Binding-site contacts:
Ligand atom O3G contacts residue GLY37 of chain 1.B at 2.5 Å (h-bond).
Ligand atom O1G contacts residue ARG134 of chain 1.B at 3.3 Å (salt-bridge).
Ligand atom O2B contacts residue ILE35 of chain 1.B at 3.2 Å (h-bond).
Ligand atom C2 contacts residue MET81 of chain 1.C at 3.4 Å (hydrophobic).
Ligand atom O1A contacts residue CA1 of chain 1.J at 2.6 Å.
Ligand atom O2A contacts residue CA1 of chain 1.J at 3.5 Å.
Ligand atom O2B contacts residue CA1 of chain 1.J at 2.3 Å.
Ligand atom O2G contacts residue MG1 of chain 1.I at 2.7 Å.
Ligand atom N3 contacts residue PHE32 of chain 1.C at 3.6 Å.
Ligand atom O1B contacts residue THR39 of chain 1.B at 3.2 Å (h-bond).
Ligand atom N6 contacts residue ALA157 of chain 1.C at 2.8 Å (h-bond).
Ligand atom PA contacts residue CA1 of chain 1.J at 3.5 Å.
Ligand atom O3G contacts residue VAL36 of chain 1.B at 3.5 Å.
Ligand atom O2' contacts residue VAL76 of chain 1.B at 3.4 Å.
Ligand atom N6 contacts residue THR156 of chain 1.C at 3.4 Å (h-bond).
Ligand atom PB contacts residue PHE38 of chain 1.B at 3.6 Å.
Ligand atom O2G contacts residue CA1 of chain 1.J at 2.4 Å.
Ligand atom C5' contacts residue ARG167 of chain 1.C at 3.5 Å.
Ligand atom O3G contacts residue ARG134 of chain 1.B at 2.9 Å (salt-bridge).
Ligand atom N6 contacts residue GLY77 of chain 1.B at 3.5 Å.
Ligand atom C6 contacts residue GLY77 of chain 1.B at 3.6 Å.
Ligand atom O1B contacts residue GLY37 of chain 1.B at 3.3 Å.
Ligand atom PG contacts residue ARG134 of chain 1.B at 3.6 Å.
Ligand atom N1 contacts residue LYS74 of chain 1.C at 2.9 Å (salt-bridge).
Ligand atom O1A contacts residue ASP78 of chain 1.B at 3.0 Å (salt-bridge).
Ligand atom PG contacts residue MG1 of chain 1.I at 3.4 Å.
Ligand atom O2B contacts residue PHE38 of chain 1.B at 2.9 Å (h-bond).
Ligand atom O2B contacts residue GLY37 of chain 1.B at 3.6 Å (h-bond).
Ligand atom N1 contacts residue MET81 of chain 1.C at 3.2 Å (h-bond).
Ligand atom C4' contacts residue ARG167 of chain 1.C at 3.5 Å.
Ligand atom PB contacts residue CA1 of chain 1.J at 3.5 Å.
Ligand atom C5 contacts residue VAL162 of chain 1.C at 3.5 Å (hydrophobic).
Ligand atom C3A contacts residue THR39 of chain 1.B at 3.2 Å.
Ligand atom O2A contacts residue MG1 of chain 1.I at 2.7 Å.
Ligand atom O2G contacts residue ILE35 of chain 1.B at 3.4 Å (h-bond).
Ligand atom O1G contacts residue MG1 of chain 1.I at 3.0 Å.
Ligand atom O2G contacts residue ASP34 of chain 1.B at 2.7 Å (salt-bridge).
Ligand atom O1B contacts residue PHE38 of chain 1.B at 3.1 Å (h-bond).
Ligand atom C5' contacts residue ASN163 of chain 1.C at 3.4 Å.
Ligand atom O2G contacts residue ARG134 of chain 1.B at 3.5 Å (salt-bridge).

This protein binds this small molecule.
Small molecule (SMILES): Nc1ncnc2c1ncn2[C@@H]1O[C@H](CO[P](=O)(O)C[P](=O)(O)OP(=O)(O)O)[C@@H](O)[C@H]1O

Sequence of chain 1.C:
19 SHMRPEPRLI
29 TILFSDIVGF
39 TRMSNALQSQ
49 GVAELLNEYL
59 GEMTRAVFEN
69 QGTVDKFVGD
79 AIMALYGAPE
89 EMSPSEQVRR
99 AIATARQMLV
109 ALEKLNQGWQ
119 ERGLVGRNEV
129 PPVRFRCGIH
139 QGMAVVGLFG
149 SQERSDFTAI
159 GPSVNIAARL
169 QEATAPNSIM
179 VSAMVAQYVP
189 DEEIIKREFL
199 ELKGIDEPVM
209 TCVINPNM

Sequence of chain 1.B:
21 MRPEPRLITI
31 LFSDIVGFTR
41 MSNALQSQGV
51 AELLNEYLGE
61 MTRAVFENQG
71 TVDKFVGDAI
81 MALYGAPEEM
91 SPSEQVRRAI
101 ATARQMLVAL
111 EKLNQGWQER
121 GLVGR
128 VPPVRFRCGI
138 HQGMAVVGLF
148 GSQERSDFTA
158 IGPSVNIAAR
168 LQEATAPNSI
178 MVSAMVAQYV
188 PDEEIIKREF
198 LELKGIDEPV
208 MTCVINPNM